Sequence of chain 1.A:
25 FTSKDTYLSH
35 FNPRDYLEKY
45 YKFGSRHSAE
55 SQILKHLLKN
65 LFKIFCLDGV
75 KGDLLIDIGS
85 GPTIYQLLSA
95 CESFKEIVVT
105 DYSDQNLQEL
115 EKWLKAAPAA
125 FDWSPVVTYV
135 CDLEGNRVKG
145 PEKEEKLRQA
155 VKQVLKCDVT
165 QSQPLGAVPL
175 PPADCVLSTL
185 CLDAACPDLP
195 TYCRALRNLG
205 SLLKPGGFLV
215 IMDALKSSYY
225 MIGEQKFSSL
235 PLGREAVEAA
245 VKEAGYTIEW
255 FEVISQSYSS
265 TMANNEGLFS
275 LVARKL

Binding-site contacts:
Ligand atom C3 contacts residue LEU184 of chain 1.A at 3.9 Å (hydrophobic).
Ligand atom C1 contacts residue TYR44 of chain 1.A at 3.8 Å (hydrophobic).
Ligand atom C14 contacts residue TYR44 of chain 1.A at 3.7 Å (hydrophobic).
Ligand atom F11 contacts residue TYR223 of chain 1.A at 3.8 Å.
Ligand atom C10 contacts residue ALA218 of chain 1.A at 3.7 Å (hydrophobic).
Ligand atom N15 contacts residue TYR224 of chain 1.A at 3.8 Å.
Ligand atom C7 contacts residue ASP187 of chain 1.A at 3.7 Å.
Ligand atom C9 contacts residue SER221 of chain 1.A at 3.2 Å.
Ligand atom C10 contacts residue SER221 of chain 1.A at 3.3 Å.
Ligand atom C6 contacts residue SER233 of chain 1.A at 3.8 Å.
Ligand atom C8 contacts residue LEU184 of chain 1.A at 3.6 Å (hydrophobic).
Ligand atom C7 contacts residue SER233 of chain 1.A at 3.6 Å.
Ligand atom C1 contacts residue TYR262 of chain 1.A at 3.9 Å (hydrophobic).
Ligand atom C7 contacts residue TYR224 of chain 1.A at 3.7 Å (hydrophobic).
Ligand atom C10 contacts residue TYR223 of chain 1.A at 4.0 Å (hydrophobic).
Ligand atom N15 contacts residue LEU184 of chain 1.A at 3.3 Å (h-bond).
Ligand atom C1 contacts residue TYR40 of chain 1.A at 3.2 Å (hydrophobic).
Ligand atom C14 contacts residue TYR262 of chain 1.A at 3.8 Å (hydrophobic).
Ligand atom C9 contacts residue SER233 of chain 1.A at 3.4 Å.
Ligand atom C3 contacts residue TYR224 of chain 1.A at 3.8 Å (hydrophobic).
Ligand atom F11 contacts residue ALA218 of chain 1.A at 3.6 Å.
Ligand atom N4 contacts residue TYR224 of chain 1.A at 3.7 Å.
Ligand atom N15 contacts residue SAH1 of chain 1.E at 3.2 Å (h-bond).
Ligand atom C8 contacts residue TYR224 of chain 1.A at 3.6 Å (hydrophobic).
Ligand atom C12 contacts residue TYR224 of chain 1.A at 3.7 Å (hydrophobic).
Ligand atom C9 contacts residue ALA218 of chain 1.A at 3.5 Å (hydrophobic).
Ligand atom F11 contacts residue ASN269 of chain 1.A at 3.5 Å.
Ligand atom N15 contacts residue TYR40 of chain 1.A at 3.3 Å (h-bond).
Ligand atom C14 contacts residue TYR224 of chain 1.A at 4.0 Å (hydrophobic).
Ligand atom C5 contacts residue TYR224 of chain 1.A at 3.6 Å (hydrophobic).
Ligand atom F11 contacts residue ALA267 of chain 1.A at 3.5 Å.
Ligand atom C6 contacts residue TYR224 of chain 1.A at 3.7 Å (hydrophobic).
Ligand atom C12 contacts residue ALA267 of chain 1.A at 3.8 Å (hydrophobic).
Ligand atom C10 contacts residue ALA267 of chain 1.A at 4.0 Å (hydrophobic).
Ligand atom F11 contacts residue SER221 of chain 1.A at 2.6 Å.
Ligand atom C13 contacts residue TYR262 of chain 1.A at 3.9 Å (hydrophobic).
Ligand atom C1 contacts residue LEU184 of chain 1.A at 4.1 Å (hydrophobic).
Ligand atom C13 contacts residue TYR224 of chain 1.A at 3.6 Å (hydrophobic).
Ligand atom C1 contacts residue TYR45 of chain 1.A at 3.9 Å (hydrophobic).
Ligand atom C12 contacts residue TYR262 of chain 1.A at 3.5 Å (hydrophobic).

A small-molecule ligand and the protein it binds are described below.
Small molecule (SMILES): [H]/N=C1/N(C)Cc2cc(F)cc3c2N1CC3